Sequence of chain 1.B:
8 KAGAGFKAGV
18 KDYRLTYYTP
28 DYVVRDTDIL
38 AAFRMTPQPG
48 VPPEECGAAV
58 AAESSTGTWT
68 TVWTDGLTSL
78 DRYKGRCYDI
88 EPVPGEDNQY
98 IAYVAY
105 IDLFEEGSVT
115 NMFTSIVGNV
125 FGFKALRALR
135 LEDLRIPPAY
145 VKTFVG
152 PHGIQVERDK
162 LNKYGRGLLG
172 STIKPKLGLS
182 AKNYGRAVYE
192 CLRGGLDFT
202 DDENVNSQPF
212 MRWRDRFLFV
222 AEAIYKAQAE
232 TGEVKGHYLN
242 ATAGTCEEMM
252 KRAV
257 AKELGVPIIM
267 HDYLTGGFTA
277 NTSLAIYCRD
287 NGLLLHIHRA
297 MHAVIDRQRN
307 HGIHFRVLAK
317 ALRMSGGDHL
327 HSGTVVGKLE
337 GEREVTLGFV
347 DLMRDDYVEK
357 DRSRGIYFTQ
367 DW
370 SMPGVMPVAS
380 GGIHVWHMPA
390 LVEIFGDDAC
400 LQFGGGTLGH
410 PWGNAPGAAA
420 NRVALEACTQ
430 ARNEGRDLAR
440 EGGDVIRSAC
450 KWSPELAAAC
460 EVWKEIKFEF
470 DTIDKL

Binding-site contacts:
Ligand atom O7 contacts residue LYS175 of chain 1.B at 3.3 Å (salt-bridge).
Ligand atom O4 contacts residue GLY380 of chain 1.B at 3.3 Å.
Ligand atom O2P contacts residue GLY381 of chain 1.B at 2.8 Å (h-bond).
Ligand atom O7 contacts residue LYS177 of chain 1.B at 2.7 Å (salt-bridge).
Ligand atom O3 contacts residue HIS294 of chain 1.B at 2.9 Å (h-bond).
Ligand atom O1P contacts residue THR65 of chain 1.A at 2.5 Å (h-bond).
Ligand atom P1 contacts residue THR65 of chain 1.A at 3.4 Å.
Ligand atom O2 contacts residue MG1 of chain 1.Y at 2.2 Å.
Ligand atom O1 contacts residue LYS175 of chain 1.B at 3.3 Å (salt-bridge).
Ligand atom O7 contacts residue GLU204 of chain 1.B at 3.3 Å (salt-bridge).
Ligand atom C2 contacts residue MG1 of chain 1.Y at 2.9 Å.
Ligand atom O4 contacts residue SER379 of chain 1.B at 2.8 Å (h-bond).
Ligand atom O2 contacts residue LYS175 of chain 1.B at 3.1 Å (salt-bridge).
Ligand atom O4P contacts residue ARG295 of chain 1.B at 2.9 Å (salt-bridge).
Ligand atom O7 contacts residue MG1 of chain 1.Y at 2.3 Å.
Ligand atom C contacts residue MG1 of chain 1.Y at 2.9 Å.
Ligand atom O5P contacts residue HIS327 of chain 1.B at 2.8 Å (h-bond).
Ligand atom C3 contacts residue KCX201 of chain 1.B at 3.1 Å.
Ligand atom O2P contacts residue TRP66 of chain 1.A at 3.1 Å.
Ligand atom O2 contacts residue KCX201 of chain 1.B at 3.0 Å (h-bond).
Ligand atom O6 contacts residue LYS334 of chain 1.B at 3.0 Å (salt-bridge).
Ligand atom O3 contacts residue KCX201 of chain 1.B at 2.7 Å (h-bond).
Ligand atom O1P contacts residue GLY404 of chain 1.B at 2.8 Å (h-bond).
Ligand atom O7 contacts residue ASP203 of chain 1.B at 3.1 Å (salt-bridge).
Ligand atom O5P contacts residue SER379 of chain 1.B at 3.4 Å (h-bond).
Ligand atom O2 contacts residue THR173 of chain 1.B at 3.1 Å (h-bond).
Ligand atom O3 contacts residue MG1 of chain 1.Y at 2.2 Å.
Ligand atom O2P contacts residue GLY380 of chain 1.B at 3.3 Å.
Ligand atom O2 contacts residue ASP203 of chain 1.B at 3.4 Å (salt-bridge).
Ligand atom O3P contacts residue GLY403 of chain 1.B at 2.9 Å (h-bond).
Ligand atom O5 contacts residue LEU335 of chain 1.B at 3.4 Å.
Ligand atom O3 contacts residue GLU204 of chain 1.B at 2.9 Å (salt-bridge).
Ligand atom O6P contacts residue ARG295 of chain 1.B at 2.9 Å (salt-bridge).
Ligand atom O7 contacts residue ASN123 of chain 1.A at 3.0 Å (h-bond).
Ligand atom C3 contacts residue MG1 of chain 1.Y at 3.0 Å.
Ligand atom O2P contacts residue LYS334 of chain 1.B at 2.8 Å (salt-bridge).
Ligand atom C contacts residue LYS175 of chain 1.B at 3.4 Å.
Ligand atom O2P contacts residue THR65 of chain 1.A at 3.4 Å (h-bond).
Ligand atom O6 contacts residue GLU60 of chain 1.A at 3.4 Å (salt-bridge).
Ligand atom O1P contacts residue LYS175 of chain 1.B at 3.5 Å.

Sequence of chain 1.A:
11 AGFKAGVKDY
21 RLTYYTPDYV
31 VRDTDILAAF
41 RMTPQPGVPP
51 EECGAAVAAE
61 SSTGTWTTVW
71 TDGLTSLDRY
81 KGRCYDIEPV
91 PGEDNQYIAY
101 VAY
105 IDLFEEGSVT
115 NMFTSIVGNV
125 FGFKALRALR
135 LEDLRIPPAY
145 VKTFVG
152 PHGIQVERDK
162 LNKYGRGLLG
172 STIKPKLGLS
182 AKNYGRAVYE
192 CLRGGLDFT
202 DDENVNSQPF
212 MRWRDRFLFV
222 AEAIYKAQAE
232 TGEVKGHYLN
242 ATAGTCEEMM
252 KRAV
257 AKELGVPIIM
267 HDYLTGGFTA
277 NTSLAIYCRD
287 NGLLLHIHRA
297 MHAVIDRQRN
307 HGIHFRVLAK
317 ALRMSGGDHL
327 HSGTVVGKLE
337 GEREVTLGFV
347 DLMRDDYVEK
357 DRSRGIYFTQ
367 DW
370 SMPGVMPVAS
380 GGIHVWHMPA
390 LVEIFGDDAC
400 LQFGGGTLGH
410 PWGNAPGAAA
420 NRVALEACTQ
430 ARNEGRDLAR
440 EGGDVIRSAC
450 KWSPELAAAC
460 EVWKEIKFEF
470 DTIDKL

The protein below binds the small molecule below.
Small molecule (SMILES): O=C(O)[C@@](O)(COP(=O)(O)O)[C@H](O)[C@H](O)COP(=O)(O)O